Sequence of chain 1.A:
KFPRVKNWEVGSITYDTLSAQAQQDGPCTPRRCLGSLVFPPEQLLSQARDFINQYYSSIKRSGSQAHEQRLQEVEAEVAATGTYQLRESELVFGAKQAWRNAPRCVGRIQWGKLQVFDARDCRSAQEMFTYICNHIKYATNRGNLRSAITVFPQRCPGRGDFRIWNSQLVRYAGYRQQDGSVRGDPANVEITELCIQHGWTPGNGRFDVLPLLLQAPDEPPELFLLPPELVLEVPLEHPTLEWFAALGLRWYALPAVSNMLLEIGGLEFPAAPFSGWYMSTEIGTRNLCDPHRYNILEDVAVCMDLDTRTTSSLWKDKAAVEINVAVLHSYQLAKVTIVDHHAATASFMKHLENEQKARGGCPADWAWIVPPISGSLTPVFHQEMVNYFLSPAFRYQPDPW

Sequence of chain 1.B:
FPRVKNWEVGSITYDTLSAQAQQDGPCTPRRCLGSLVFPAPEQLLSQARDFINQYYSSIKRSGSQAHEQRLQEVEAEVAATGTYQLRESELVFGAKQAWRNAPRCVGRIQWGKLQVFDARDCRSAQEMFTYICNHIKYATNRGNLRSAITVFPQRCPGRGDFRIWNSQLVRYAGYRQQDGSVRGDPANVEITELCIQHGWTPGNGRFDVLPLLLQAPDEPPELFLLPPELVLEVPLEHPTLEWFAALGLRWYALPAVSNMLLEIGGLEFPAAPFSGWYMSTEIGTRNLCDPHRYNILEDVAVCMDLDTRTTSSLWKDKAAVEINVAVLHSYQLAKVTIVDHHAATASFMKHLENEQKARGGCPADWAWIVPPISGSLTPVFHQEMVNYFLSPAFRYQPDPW

The protein below binds the small molecule below.
Small molecule (SMILES): Cc1cc(N)nc(CCc2cc(CCN3CCN(C)CC3)cc(F)c2F)c1

Binding-site contacts:
Ligand atom F13 contacts residue HEM1 of chain 1.Q at 3.2 Å.
Ligand atom C12 contacts residue HEM1 of chain 1.Q at 3.3 Å.
Ligand atom N02 contacts residue HEM1 of chain 1.Q at 3.2 Å.
Ligand atom C07 contacts residue PRO294 of chain 1.B at 3.6 Å (hydrophobic).
Ligand atom N01 contacts residue PRO294 of chain 1.B at 3.8 Å.
Ligand atom C14 contacts residue HEM1 of chain 1.Q at 2.9 Å.
Ligand atom C07 contacts residue HEM1 of chain 1.Q at 3.6 Å.
Ligand atom F13 contacts residue PHE313 of chain 1.B at 3.1 Å.
Ligand atom C11 contacts residue VAL296 of chain 1.B at 3.5 Å (hydrophobic).
Ligand atom N02 contacts residue TYR317 of chain 1.B at 3.7 Å.
Ligand atom N01 contacts residue GLU321 of chain 1.B at 2.5 Å (salt-bridge).
Ligand atom C13 contacts residue VAL296 of chain 1.B at 3.3 Å (hydrophobic).
Ligand atom C06 contacts residue GLU321 of chain 1.B at 3.3 Å.
Ligand atom C07 contacts residue GLY315 of chain 1.B at 3.7 Å.
Ligand atom C05 contacts residue VAL296 of chain 1.B at 3.4 Å (hydrophobic).
Ligand atom C02 contacts residue TRP316 of chain 1.B at 3.8 Å (hydrophobic).
Ligand atom C16 contacts residue HEM1 of chain 1.Q at 3.4 Å.
Ligand atom N02 contacts residue GLU321 of chain 1.B at 2.7 Å (salt-bridge).
Ligand atom F12 contacts residue HEM1 of chain 1.Q at 3.0 Å.
Ligand atom F12 contacts residue VAL296 of chain 1.B at 3.5 Å.
Ligand atom C03 contacts residue PRO294 of chain 1.B at 3.7 Å (hydrophobic).
Ligand atom C11 contacts residue HEM1 of chain 1.Q at 3.5 Å.
Ligand atom C02 contacts residue GLU321 of chain 1.B at 3.4 Å.
Ligand atom C08 contacts residue GLU321 of chain 1.B at 3.2 Å.
Ligand atom C03 contacts residue HEM1 of chain 1.Q at 3.2 Å.
Ligand atom C17 contacts residue HEM1 of chain 1.Q at 3.6 Å.
Ligand atom C09 contacts residue GLU321 of chain 1.B at 3.5 Å.
Ligand atom C27 contacts residue TRP34 of chain 1.A at 3.4 Å (hydrophobic).
Ligand atom C13 contacts residue HEM1 of chain 1.Q at 3.1 Å.
Ligand atom C02 contacts residue HEM1 of chain 1.Q at 3.6 Å.
Ligand atom C12 contacts residue VAL296 of chain 1.B at 3.2 Å (hydrophobic).
Ligand atom F13 contacts residue VAL296 of chain 1.B at 3.6 Å.
Ligand atom C23 contacts residue GOL1 of chain 1.V at 3.4 Å.
Ligand atom C14 contacts residue VAL296 of chain 1.B at 3.7 Å (hydrophobic).
Ligand atom C07 contacts residue PHE313 of chain 1.B at 3.5 Å (hydrophobic).
Ligand atom N02 contacts residue TRP316 of chain 1.B at 2.8 Å (h-bond).
Ligand atom F13 contacts residue MET299 of chain 1.B at 3.0 Å.
Ligand atom C15 contacts residue HEM1 of chain 1.Q at 3.2 Å.
Ligand atom C09 contacts residue HEM1 of chain 1.Q at 3.2 Å.
Ligand atom C18 contacts residue HEM1 of chain 1.Q at 3.0 Å.